Binding-site contacts:
Ligand atom C7 contacts residue LEU303 of chain 1.H at 3.8 Å (hydrophobic).
Ligand atom C4 contacts residue PHE344 of chain 1.H at 3.7 Å (hydrophobic).
Ligand atom C6A contacts residue LEU464 of chain 1.H at 3.5 Å (hydrophobic).
Ligand atom C4 contacts residue ARG310 of chain 1.H at 3.6 Å.
Ligand atom C4 contacts residue PHE459 of chain 1.H at 4.0 Å (hydrophobic).
Ligand atom N5 contacts residue PRO306 of chain 1.H at 4.0 Å.
Ligand atom C7 contacts residue GLU232 of chain 1.H at 3.2 Å.
Ligand atom O4 contacts residue SER458 of chain 1.H at 3.9 Å.
Ligand atom N3 contacts residue PHE344 of chain 1.H at 3.5 Å.
Ligand atom N2 contacts residue ALA529 of chain 1.H at 3.1 Å (h-bond).
Ligand atom N8 contacts residue PHE459 of chain 1.H at 4.0 Å.
Ligand atom C2 contacts residue ALA529 of chain 1.H at 3.6 Å (hydrophobic).
Ligand atom N8 contacts residue PHE344 of chain 1.H at 3.5 Å.
Ligand atom C10 contacts residue PHE344 of chain 1.H at 3.6 Å (hydrophobic).
Ligand atom C9 contacts residue PHE459 of chain 1.H at 3.7 Å (hydrophobic).
Ligand atom N2 contacts residue PHE344 of chain 1.H at 3.4 Å.
Ligand atom N5 contacts residue THR460 of chain 1.H at 3.7 Å.
Ligand atom O4 contacts residue ARG310 of chain 1.H at 3.1 Å (salt-bridge).
Ligand atom C9 contacts residue PHE344 of chain 1.H at 3.3 Å (hydrophobic).
Ligand atom N1 contacts residue PHE344 of chain 1.H at 3.3 Å.
Ligand atom N1 contacts residue XAX1 of chain 1.DA at 3.6 Å.
Ligand atom O6A contacts residue PRO306 of chain 1.H at 3.3 Å.
Ligand atom N1 contacts residue ALA528 of chain 1.H at 3.8 Å.
Ligand atom N3 contacts residue ALA529 of chain 1.H at 3.8 Å.
Ligand atom N2 contacts residue GLU730 of chain 1.H at 3.1 Å (salt-bridge).
Ligand atom C2 contacts residue XAX1 of chain 1.DA at 3.5 Å.
Ligand atom C4 contacts residue THR460 of chain 1.H at 3.9 Å.
Ligand atom C9 contacts residue GLU232 of chain 1.H at 4.0 Å.
Ligand atom N8 contacts residue GLU232 of chain 1.H at 2.8 Å (salt-bridge).
Ligand atom C6A contacts residue LEU461 of chain 1.H at 3.5 Å (hydrophobic).
Ligand atom C7 contacts residue PHE344 of chain 1.H at 4.0 Å (hydrophobic).
Ligand atom O4 contacts residue PHE459 of chain 1.H at 3.5 Å.
Ligand atom C6 contacts residue PHE459 of chain 1.H at 3.9 Å (hydrophobic).
Ligand atom O6A contacts residue LEU461 of chain 1.H at 3.2 Å.
Ligand atom O4 contacts residue THR460 of chain 1.H at 2.8 Å (h-bond).
Ligand atom N5 contacts residue PHE459 of chain 1.H at 3.7 Å.
Ligand atom N3 contacts residue ARG310 of chain 1.H at 3.3 Å (salt-bridge).
Ligand atom C2 contacts residue PHE344 of chain 1.H at 3.3 Å (hydrophobic).
Ligand atom C10 contacts residue PHE459 of chain 1.H at 3.6 Å (hydrophobic).
Ligand atom N2 contacts residue XAX1 of chain 1.DA at 2.6 Å (h-bond).

Sequence of chain 1.H:
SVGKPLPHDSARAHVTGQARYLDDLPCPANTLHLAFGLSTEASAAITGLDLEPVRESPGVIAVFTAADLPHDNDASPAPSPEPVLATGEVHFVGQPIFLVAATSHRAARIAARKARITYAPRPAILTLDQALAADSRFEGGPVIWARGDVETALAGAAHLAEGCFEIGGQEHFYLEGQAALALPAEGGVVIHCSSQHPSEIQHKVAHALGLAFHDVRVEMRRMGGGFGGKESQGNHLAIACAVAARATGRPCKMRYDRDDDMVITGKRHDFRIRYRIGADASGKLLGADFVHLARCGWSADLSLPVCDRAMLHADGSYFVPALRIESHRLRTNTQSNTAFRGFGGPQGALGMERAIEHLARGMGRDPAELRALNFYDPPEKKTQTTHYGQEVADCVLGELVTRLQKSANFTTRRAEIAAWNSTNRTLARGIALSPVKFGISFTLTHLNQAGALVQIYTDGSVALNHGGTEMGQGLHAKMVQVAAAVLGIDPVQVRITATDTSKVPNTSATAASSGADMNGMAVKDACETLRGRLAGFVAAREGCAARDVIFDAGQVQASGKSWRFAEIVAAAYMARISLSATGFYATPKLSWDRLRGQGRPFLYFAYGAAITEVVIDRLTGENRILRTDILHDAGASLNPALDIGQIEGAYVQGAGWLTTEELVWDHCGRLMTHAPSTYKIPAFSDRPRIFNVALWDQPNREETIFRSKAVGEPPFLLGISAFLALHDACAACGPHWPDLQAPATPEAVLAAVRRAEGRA

The small molecule below binds the protein below.
Small molecule (SMILES): Nc1nc2ncc(CO)nc2c(=O)[nH]1